This small molecule binds to this protein.
Small molecule (SMILES): OC1C(O)C(O)C(O)C(O)C1O

Binding-site contacts:
Ligand atom C6 contacts residue SER225 of chain 1.A at 3.5 Å.
Ligand atom C6 contacts residue OH1 of chain 1.D at 3.4 Å.
Ligand atom C6 contacts residue FE1 of chain 1.C at 2.9 Å.
Ligand atom O4 contacts residue ARG33 of chain 1.A at 3.0 Å (salt-bridge).
Ligand atom O6 contacts residue SER225 of chain 1.A at 2.7 Å (h-bond).
Ligand atom C1 contacts residue FE1 of chain 1.C at 2.8 Å.
Ligand atom O1 contacts residue OH1 of chain 1.D at 3.0 Å (h-bond).
Ligand atom O3 contacts residue SER91 of chain 1.A at 3.0 Å (h-bond).
Ligand atom C4 contacts residue ASP146 of chain 1.A at 3.4 Å.
Ligand atom O1 contacts residue LYS131 of chain 1.A at 2.8 Å (salt-bridge).
Ligand atom C5 contacts residue ASP146 of chain 1.A at 3.6 Å.
Ligand atom C3 contacts residue SER91 of chain 1.A at 4.0 Å.
Ligand atom O5 contacts residue GLY145 of chain 1.A at 3.6 Å (h-bond).
Ligand atom O4 contacts residue TYR48 of chain 1.A at 3.4 Å (h-bond).
Ligand atom C2 contacts residue ASP89 of chain 1.A at 3.3 Å.
Ligand atom O2 contacts residue VAL144 of chain 1.A at 3.9 Å.
Ligand atom O2 contacts residue SER91 of chain 1.A at 3.2 Å (h-bond).
Ligand atom O3 contacts residue ASP92 of chain 1.A at 3.4 Å.
Ligand atom O6 contacts residue FE1 of chain 1.C at 2.2 Å.
Ligand atom C4 contacts residue TYR48 of chain 1.A at 4.0 Å (hydrophobic).
Ligand atom O2 contacts residue ASP89 of chain 1.A at 2.7 Å (salt-bridge).
Ligand atom C1 contacts residue OH1 of chain 1.D at 3.0 Å.
Ligand atom O1 contacts residue FE1 of chain 1.B at 3.6 Å.
Ligand atom C5 contacts residue TYR227 of chain 1.A at 3.9 Å (hydrophobic).
Ligand atom O5 contacts residue TYR227 of chain 1.A at 3.5 Å.
Ligand atom O2 contacts residue LYS131 of chain 1.A at 4.0 Å.
Ligand atom O6 contacts residue OH1 of chain 1.D at 2.8 Å (h-bond).
Ligand atom O6 contacts residue HIS198 of chain 1.A at 3.4 Å (h-bond).
Ligand atom O4 contacts residue ASP146 of chain 1.A at 2.5 Å (salt-bridge).
Ligand atom C4 contacts residue GLY145 of chain 1.A at 3.8 Å.
Ligand atom C1 contacts residue LYS131 of chain 1.A at 3.9 Å.
Ligand atom O5 contacts residue ASP146 of chain 1.A at 2.9 Å (salt-bridge).
Ligand atom O6 contacts residue HIS224 of chain 1.A at 2.8 Å (h-bond).
Ligand atom O2 contacts residue GLY145 of chain 1.A at 3.2 Å (h-bond).
Ligand atom C6 contacts residue HIS198 of chain 1.A at 3.7 Å.
Ligand atom C2 contacts residue LYS131 of chain 1.A at 4.0 Å.
Ligand atom O1 contacts residue ASP128 of chain 1.A at 3.2 Å (salt-bridge).
Ligand atom O1 contacts residue HIS198 of chain 1.A at 3.3 Å (h-bond).
Ligand atom O1 contacts residue FE1 of chain 1.C at 2.0 Å.
Ligand atom O5 contacts residue SER225 of chain 1.A at 3.2 Å.

Sequence of chain 1.A:
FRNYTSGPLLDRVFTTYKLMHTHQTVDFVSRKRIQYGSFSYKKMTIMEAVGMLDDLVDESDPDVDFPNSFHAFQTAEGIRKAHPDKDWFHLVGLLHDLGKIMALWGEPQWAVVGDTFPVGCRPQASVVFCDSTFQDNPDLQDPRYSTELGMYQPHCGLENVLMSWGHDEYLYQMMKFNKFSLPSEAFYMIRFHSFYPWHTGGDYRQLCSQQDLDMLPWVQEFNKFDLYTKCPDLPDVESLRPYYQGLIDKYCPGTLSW